Sequence of chain 2.A:
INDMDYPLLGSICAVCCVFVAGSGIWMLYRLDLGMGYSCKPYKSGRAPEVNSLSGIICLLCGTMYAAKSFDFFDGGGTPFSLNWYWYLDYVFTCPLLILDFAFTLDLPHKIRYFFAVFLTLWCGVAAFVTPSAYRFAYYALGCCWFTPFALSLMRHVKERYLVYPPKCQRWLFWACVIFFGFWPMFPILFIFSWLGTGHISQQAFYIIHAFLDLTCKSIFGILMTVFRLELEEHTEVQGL

The protein below binds the small molecule below.
Small molecule (SMILES): CC(C)CCC[C@@H](C)[C@H]1CC[C@H]2[C@@H]3CC=C4C[C@@H](O)CC[C@]4(C)[C@H]3CC[C@]12C

Binding-site contacts:
Ligand atom C16 contacts residue VAL193 of chain 2.A at 3.9 Å (hydrophobic).
Ligand atom C15 contacts residue VAL193 of chain 2.A at 3.8 Å (hydrophobic).
Ligand atom C24 contacts residue GLY197 of chain 2.A at 3.9 Å.
Ligand atom C25 contacts residue GLY197 of chain 2.A at 4.5 Å.
Ligand atom O1 contacts residue LYS174 of chain 2.A at 4.2 Å.
Ligand atom C6 contacts residue LYS174 of chain 2.A at 4.4 Å.
Ligand atom C4 contacts residue TYR177 of chain 2.A at 3.6 Å (hydrophobic).
Ligand atom C24 contacts residue VAL193 of chain 2.A at 4.5 Å (hydrophobic).
Ligand atom C3 contacts residue TYR177 of chain 2.A at 4.4 Å (hydrophobic).
Ligand atom C26 contacts residue PHE198 of chain 2.A at 4.3 Å (hydrophobic).
Ligand atom C19 contacts residue PHE189 of chain 2.A at 3.7 Å (hydrophobic).
Ligand atom C3 contacts residue LYS174 of chain 2.A at 3.8 Å.
Ligand atom O1 contacts residue LEU178 of chain 2.A at 3.4 Å.
Ligand atom C16 contacts residue CYS192 of chain 2.A at 3.6 Å (hydrophobic).
Ligand atom C7 contacts residue PHE196 of chain 2.A at 4.4 Å (hydrophobic).
Ligand atom O1 contacts residue TYR177 of chain 2.A at 3.9 Å.
Ligand atom C26 contacts residue VAL193 of chain 2.A at 4.3 Å (hydrophobic).
Ligand atom C4 contacts residue LYS174 of chain 2.A at 4.1 Å.
Ligand atom C8 contacts residue CYS192 of chain 2.A at 4.5 Å (hydrophobic).
Ligand atom C23 contacts residue GLY197 of chain 2.A at 4.3 Å.
Ligand atom C19 contacts residue TYR177 of chain 2.A at 4.5 Å (hydrophobic).
Ligand atom C15 contacts residue CYS192 of chain 2.A at 3.4 Å (hydrophobic).
Ligand atom C22 contacts residue PHE196 of chain 2.A at 4.1 Å (hydrophobic).
Ligand atom C16 contacts residue PHE196 of chain 2.A at 3.8 Å (hydrophobic).
Ligand atom C15 contacts residue PHE196 of chain 2.A at 4.0 Å (hydrophobic).
Ligand atom C22 contacts residue GLY197 of chain 2.A at 4.3 Å.
Ligand atom C26 contacts residue GLY197 of chain 2.A at 4.5 Å.
Ligand atom C7 contacts residue CYS192 of chain 2.A at 3.7 Å (hydrophobic).
Ligand atom C18 contacts residue VAL193 of chain 2.A at 3.9 Å (hydrophobic).
Ligand atom C8 contacts residue PHE189 of chain 2.A at 4.5 Å (hydrophobic).
Ligand atom C18 contacts residue PHE189 of chain 2.A at 3.6 Å (hydrophobic).